Sequence of chain 1.A:
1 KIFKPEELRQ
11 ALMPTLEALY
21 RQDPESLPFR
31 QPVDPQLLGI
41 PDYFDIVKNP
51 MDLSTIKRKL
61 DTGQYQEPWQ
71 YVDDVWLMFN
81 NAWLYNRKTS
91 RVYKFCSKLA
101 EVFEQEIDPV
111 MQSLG

Binding-site contacts:
Ligand atom O28 contacts residue TYR43 of chain 1.A at 3.6 Å.
Ligand atom C27 contacts residue ASN86 of chain 1.A at 3.6 Å.
Ligand atom C9 contacts residue PRO28 of chain 1.A at 3.8 Å (hydrophobic).
Ligand atom C11 contacts residue PRO28 of chain 1.A at 3.9 Å (hydrophobic).
Ligand atom N26 contacts residue VAL33 of chain 1.A at 3.7 Å.
Ligand atom C19 contacts residue LEU27 of chain 1.A at 3.5 Å (hydrophobic).
Ligand atom C5 contacts residue PHE95 of chain 1.A at 3.6 Å (hydrophobic).
Ligand atom C13 contacts residue ARG91 of chain 1.A at 3.6 Å.
Ligand atom C20 contacts residue LEU38 of chain 1.A at 3.8 Å (hydrophobic).
Ligand atom C23 contacts residue VAL92 of chain 1.A at 3.9 Å (hydrophobic).
Ligand atom N2 contacts residue LEU27 of chain 1.A at 3.5 Å.
Ligand atom C21 contacts residue LEU38 of chain 1.A at 3.7 Å (hydrophobic).
Ligand atom C30 contacts residue VAL92 of chain 1.A at 3.9 Å (hydrophobic).
Ligand atom S29 contacts residue ILE40 of chain 1.A at 3.6 Å.
Ligand atom C30 contacts residue VAL33 of chain 1.A at 3.5 Å (hydrophobic).
Ligand atom O28 contacts residue ASN86 of chain 1.A at 2.9 Å (h-bond).
Ligand atom S29 contacts residue TYR85 of chain 1.A at 3.9 Å.
Ligand atom N26 contacts residue VAL92 of chain 1.A at 3.8 Å.
Ligand atom C7 contacts residue GOL1 of chain 1.F at 3.9 Å.
Ligand atom C12 contacts residue PRO28 of chain 1.A at 3.8 Å (hydrophobic).
Ligand atom F15 contacts residue VAL92 of chain 1.A at 3.8 Å.
Ligand atom C27 contacts residue VAL92 of chain 1.A at 3.8 Å (hydrophobic).
Ligand atom F15 contacts residue PRO28 of chain 1.A at 3.3 Å.
Ligand atom C9 contacts residue LEU27 of chain 1.A at 3.8 Å (hydrophobic).
Ligand atom C17 contacts residue LEU38 of chain 1.A at 3.9 Å (hydrophobic).
Ligand atom S29 contacts residue ASN86 of chain 1.A at 3.3 Å (h-bond).
Ligand atom C25 contacts residue PRO28 of chain 1.A at 3.5 Å (hydrophobic).
Ligand atom N6 contacts residue PHE95 of chain 1.A at 3.9 Å.
Ligand atom C1 contacts residue LEU27 of chain 1.A at 3.6 Å (hydrophobic).
Ligand atom C24 contacts residue VAL92 of chain 1.A at 3.8 Å (hydrophobic).
Ligand atom F14 contacts residue ARG91 of chain 1.A at 3.2 Å.
Ligand atom O28 contacts residue VAL92 of chain 1.A at 3.8 Å.
Ligand atom F14 contacts residue VAL92 of chain 1.A at 3.8 Å.
Ligand atom F15 contacts residue PHE95 of chain 1.A at 3.8 Å.
Ligand atom F14 contacts residue GOL1 of chain 1.F at 3.6 Å.
Ligand atom N6 contacts residue PRO24 of chain 1.A at 3.9 Å.
Ligand atom C3 contacts residue LEU27 of chain 1.A at 3.8 Å (hydrophobic).
Ligand atom F15 contacts residue ARG91 of chain 1.A at 3.4 Å.
Ligand atom C10 contacts residue PRO28 of chain 1.A at 3.7 Å (hydrophobic).
Ligand atom C30 contacts residue PRO28 of chain 1.A at 3.5 Å (hydrophobic).

The protein below binds the small molecule below.
Small molecule (SMILES): Cn1cc(-c2cc3c(cc2C(F)F)N(c2ccc4sc(=O)n(C)c4c2)CCC3)cn1